Binding-site contacts:
Ligand atom O5 contacts residue ASN322 of chain 1.C at 2.3 Å (h-bond).
Ligand atom C8 contacts residue ASN322 of chain 1.C at 4.4 Å.
Ligand atom C5 contacts residue ASN322 of chain 1.C at 3.6 Å.
Ligand atom O6 contacts residue GLN323 of chain 1.C at 3.0 Å (h-bond).
Ligand atom O5 contacts residue GLN323 of chain 1.C at 3.5 Å (h-bond).
Ligand atom O7 contacts residue LYS320 of chain 1.C at 4.4 Å.
Ligand atom C6 contacts residue ARG427 of chain 1.C at 3.8 Å.
Ligand atom C2 contacts residue ASN322 of chain 1.C at 2.5 Å.
Ligand atom O7 contacts residue ASN322 of chain 1.C at 2.8 Å (h-bond).
Ligand atom N2 contacts residue NAG1 of chain 1.MA at 3.9 Å.
Ligand atom C5 contacts residue GLN323 of chain 1.C at 3.6 Å.
Ligand atom C1 contacts residue GLN323 of chain 1.C at 3.9 Å.
Ligand atom C4 contacts residue ASN322 of chain 1.C at 4.2 Å.
Ligand atom O5 contacts residue ARG427 of chain 1.C at 2.9 Å (salt-bridge).
Ligand atom C6 contacts residue GLN323 of chain 1.C at 3.9 Å.
Ligand atom C7 contacts residue ASN322 of chain 1.C at 3.1 Å.
Ligand atom O7 contacts residue THR425 of chain 1.C at 4.1 Å.
Ligand atom N2 contacts residue ASN322 of chain 1.C at 3.0 Å (h-bond).
Ligand atom C5 contacts residue ARG427 of chain 1.C at 4.0 Å.
Ligand atom C8 contacts residue NAG1 of chain 1.MA at 4.2 Å.
Ligand atom C8 contacts residue ASN352 of chain 1.C at 4.2 Å.
Ligand atom C1 contacts residue ARG427 of chain 1.C at 3.8 Å.
Ligand atom C1 contacts residue ASN322 of chain 1.C at 1.4 Å.
Ligand atom O6 contacts residue ARG427 of chain 1.C at 3.4 Å (salt-bridge).
Ligand atom C3 contacts residue ASN322 of chain 1.C at 3.8 Å.

Sequence of chain 1.C:
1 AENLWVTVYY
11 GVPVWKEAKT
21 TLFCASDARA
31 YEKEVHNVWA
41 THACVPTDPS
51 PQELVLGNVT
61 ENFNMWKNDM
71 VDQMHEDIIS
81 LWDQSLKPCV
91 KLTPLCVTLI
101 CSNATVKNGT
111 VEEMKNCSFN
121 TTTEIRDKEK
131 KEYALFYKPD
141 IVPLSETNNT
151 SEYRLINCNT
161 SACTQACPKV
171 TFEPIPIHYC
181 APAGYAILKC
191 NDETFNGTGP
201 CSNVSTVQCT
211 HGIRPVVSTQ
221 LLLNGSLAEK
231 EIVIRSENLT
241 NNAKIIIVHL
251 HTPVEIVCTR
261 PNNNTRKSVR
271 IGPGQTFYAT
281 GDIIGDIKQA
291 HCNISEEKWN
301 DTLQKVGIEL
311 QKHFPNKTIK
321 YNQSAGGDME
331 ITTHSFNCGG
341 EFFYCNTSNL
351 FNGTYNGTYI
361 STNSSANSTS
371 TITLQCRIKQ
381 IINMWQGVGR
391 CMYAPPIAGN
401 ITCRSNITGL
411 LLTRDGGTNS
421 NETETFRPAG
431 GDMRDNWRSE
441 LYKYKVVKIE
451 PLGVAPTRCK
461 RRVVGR

The protein below binds the small molecule below.
Small molecule (SMILES): CC(=O)N[C@H]1[C@H](O[C@H]2[C@H](O)[C@@H](NC(C)=O)CO[C@@H]2CO)O[C@H](CO)[C@@H](O[C@@H]2O[C@H](CO)[C@@H](O)[C@H](O)[C@@H]2O)[C@@H]1O